A protein and the small-molecule ligand that binds it are described below.
Small molecule (SMILES): CC(C)CCC[C@@H](C)[C@H]1CC[C@H]2[C@@H]3CC=C4C[C@@H](O)CC[C@]4(C)[C@H]3CC[C@]12C

Sequence of chain 1.D:
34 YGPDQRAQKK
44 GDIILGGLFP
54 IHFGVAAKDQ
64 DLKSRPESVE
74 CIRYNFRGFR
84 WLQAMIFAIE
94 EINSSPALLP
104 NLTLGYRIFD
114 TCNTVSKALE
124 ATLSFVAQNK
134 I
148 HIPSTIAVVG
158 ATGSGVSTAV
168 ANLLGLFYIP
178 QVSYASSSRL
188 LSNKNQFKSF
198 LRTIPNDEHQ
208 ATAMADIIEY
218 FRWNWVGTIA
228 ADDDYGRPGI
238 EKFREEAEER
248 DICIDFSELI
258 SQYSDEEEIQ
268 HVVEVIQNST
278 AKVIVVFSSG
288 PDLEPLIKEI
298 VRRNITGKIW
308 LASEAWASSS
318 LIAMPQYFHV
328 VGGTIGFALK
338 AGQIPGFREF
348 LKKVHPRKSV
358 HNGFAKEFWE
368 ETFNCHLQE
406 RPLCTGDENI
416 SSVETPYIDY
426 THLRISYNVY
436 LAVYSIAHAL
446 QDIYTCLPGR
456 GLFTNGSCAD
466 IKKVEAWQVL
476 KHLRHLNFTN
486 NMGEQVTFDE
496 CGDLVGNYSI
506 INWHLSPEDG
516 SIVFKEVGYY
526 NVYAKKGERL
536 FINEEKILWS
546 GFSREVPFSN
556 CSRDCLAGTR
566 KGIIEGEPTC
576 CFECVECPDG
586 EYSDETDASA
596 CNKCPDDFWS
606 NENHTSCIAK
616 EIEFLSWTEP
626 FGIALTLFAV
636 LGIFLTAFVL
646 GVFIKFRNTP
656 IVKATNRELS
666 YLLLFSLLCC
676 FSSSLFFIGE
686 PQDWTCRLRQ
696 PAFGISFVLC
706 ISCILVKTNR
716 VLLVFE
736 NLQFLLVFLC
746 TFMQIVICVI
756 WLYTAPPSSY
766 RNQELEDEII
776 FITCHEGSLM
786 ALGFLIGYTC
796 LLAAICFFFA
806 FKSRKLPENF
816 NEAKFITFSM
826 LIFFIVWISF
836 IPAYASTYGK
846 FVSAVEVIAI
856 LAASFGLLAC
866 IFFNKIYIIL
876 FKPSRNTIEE

Sequence of chain 1.C:
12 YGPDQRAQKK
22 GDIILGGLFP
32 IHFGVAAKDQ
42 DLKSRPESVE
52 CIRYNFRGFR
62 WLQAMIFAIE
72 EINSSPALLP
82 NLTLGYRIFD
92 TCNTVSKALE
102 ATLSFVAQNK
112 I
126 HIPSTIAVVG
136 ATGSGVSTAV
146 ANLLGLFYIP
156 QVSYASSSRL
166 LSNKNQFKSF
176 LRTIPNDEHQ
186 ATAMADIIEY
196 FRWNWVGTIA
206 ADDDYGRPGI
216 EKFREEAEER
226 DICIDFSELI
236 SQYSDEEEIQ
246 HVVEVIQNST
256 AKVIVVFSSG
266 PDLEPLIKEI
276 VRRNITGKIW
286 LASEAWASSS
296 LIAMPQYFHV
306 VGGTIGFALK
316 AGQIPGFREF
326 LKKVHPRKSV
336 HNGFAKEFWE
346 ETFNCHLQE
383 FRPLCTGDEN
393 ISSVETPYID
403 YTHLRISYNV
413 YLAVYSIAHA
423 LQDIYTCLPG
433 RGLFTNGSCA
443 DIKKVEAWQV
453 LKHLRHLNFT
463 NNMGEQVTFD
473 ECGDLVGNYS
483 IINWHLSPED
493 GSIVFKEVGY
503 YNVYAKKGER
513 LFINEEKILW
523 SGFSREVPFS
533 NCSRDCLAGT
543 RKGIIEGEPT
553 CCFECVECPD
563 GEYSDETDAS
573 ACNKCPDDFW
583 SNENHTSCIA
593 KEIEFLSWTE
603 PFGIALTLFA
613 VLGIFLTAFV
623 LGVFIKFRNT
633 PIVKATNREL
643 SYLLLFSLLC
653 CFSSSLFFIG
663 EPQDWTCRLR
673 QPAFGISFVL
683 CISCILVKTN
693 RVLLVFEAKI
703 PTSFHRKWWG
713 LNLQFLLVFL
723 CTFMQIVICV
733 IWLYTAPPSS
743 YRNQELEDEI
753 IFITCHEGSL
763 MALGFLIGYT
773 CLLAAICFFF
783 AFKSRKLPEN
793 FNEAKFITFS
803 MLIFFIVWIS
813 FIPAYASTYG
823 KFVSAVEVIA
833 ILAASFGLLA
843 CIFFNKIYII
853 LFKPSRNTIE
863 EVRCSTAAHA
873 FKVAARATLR

Binding-site contacts:
Ligand atom C5 contacts residue PCW1 of chain 1.L at 4.1 Å.
Ligand atom C22 contacts residue PHE868 of chain 1.D at 3.6 Å (hydrophobic).
Ligand atom C8 contacts residue PHE820 of chain 1.D at 4.1 Å (hydrophobic).
Ligand atom C12 contacts residue PCW1 of chain 1.L at 4.3 Å.
Ligand atom C25 contacts residue PHE868 of chain 1.D at 3.7 Å (hydrophobic).
Ligand atom C3 contacts residue PCW1 of chain 1.L at 3.7 Å.
Ligand atom C15 contacts residue PCW1 of chain 1.L at 3.6 Å.
Ligand atom C1 contacts residue ARG787 of chain 1.C at 3.7 Å.
Ligand atom C20 contacts residue PHE868 of chain 1.D at 4.2 Å (hydrophobic).
Ligand atom C11 contacts residue PCW1 of chain 1.L at 4.2 Å.
Ligand atom C7 contacts residue PCW1 of chain 1.L at 3.2 Å.
Ligand atom O1 contacts residue PCW1 of chain 1.L at 3.3 Å.
Ligand atom C1 contacts residue PCW1 of chain 1.L at 4.3 Å.
Ligand atom C14 contacts residue PCW1 of chain 1.L at 3.8 Å.
Ligand atom C2 contacts residue ARG787 of chain 1.C at 3.7 Å.
Ligand atom C26 contacts residue PHE868 of chain 1.D at 4.0 Å (hydrophobic).
Ligand atom C18 contacts residue ASN869 of chain 1.D at 4.3 Å.
Ligand atom C3 contacts residue ARG787 of chain 1.C at 4.1 Å.
Ligand atom C6 contacts residue PHE820 of chain 1.D at 3.3 Å (hydrophobic).
Ligand atom C19 contacts residue ASN869 of chain 1.D at 3.5 Å.
Ligand atom C23 contacts residue PCW1 of chain 1.L at 3.7 Å.
Ligand atom C18 contacts residue PHE868 of chain 1.D at 3.8 Å (hydrophobic).
Ligand atom C6 contacts residue PCW1 of chain 1.L at 3.5 Å.
Ligand atom C10 contacts residue PCW1 of chain 1.L at 4.1 Å.
Ligand atom C9 contacts residue PCW1 of chain 1.L at 3.2 Å.
Ligand atom C5 contacts residue PHE820 of chain 1.D at 3.8 Å (hydrophobic).
Ligand atom C8 contacts residue PCW1 of chain 1.L at 3.6 Å.
Ligand atom C24 contacts residue PCW1 of chain 1.L at 3.8 Å.
Ligand atom C7 contacts residue PHE820 of chain 1.D at 3.7 Å (hydrophobic).
Ligand atom C4 contacts residue PHE820 of chain 1.D at 3.9 Å (hydrophobic).
Ligand atom C16 contacts residue PCW1 of chain 1.L at 3.9 Å.